A small-molecule ligand and the protein it binds are described below.
Small molecule (SMILES): CC(=O)N[C@@H]1[C@@H](O)[C@H](O)[C@@H](CO)O[C@H]1O

Sequence of chain 1.D:
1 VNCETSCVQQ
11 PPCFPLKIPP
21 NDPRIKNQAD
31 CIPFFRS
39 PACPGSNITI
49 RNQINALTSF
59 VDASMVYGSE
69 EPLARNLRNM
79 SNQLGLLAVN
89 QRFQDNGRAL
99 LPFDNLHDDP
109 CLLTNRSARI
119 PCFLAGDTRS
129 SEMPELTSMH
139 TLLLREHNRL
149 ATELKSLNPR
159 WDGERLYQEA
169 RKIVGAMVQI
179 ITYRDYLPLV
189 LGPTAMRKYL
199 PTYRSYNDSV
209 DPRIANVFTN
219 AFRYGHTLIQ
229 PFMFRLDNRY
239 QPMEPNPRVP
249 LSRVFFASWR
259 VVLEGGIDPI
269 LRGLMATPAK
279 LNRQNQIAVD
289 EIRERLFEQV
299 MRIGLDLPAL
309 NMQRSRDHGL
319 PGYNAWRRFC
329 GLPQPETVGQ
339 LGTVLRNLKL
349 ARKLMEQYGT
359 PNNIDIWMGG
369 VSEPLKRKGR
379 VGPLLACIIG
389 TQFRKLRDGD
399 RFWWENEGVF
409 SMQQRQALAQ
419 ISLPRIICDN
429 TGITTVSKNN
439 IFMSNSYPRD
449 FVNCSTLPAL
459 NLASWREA

Binding-site contacts:
Ligand atom C7 contacts residue ASN113 of chain 1.D at 3.8 Å.
Ligand atom C5 contacts residue ASN113 of chain 1.D at 3.6 Å.
Ligand atom O7 contacts residue ASN113 of chain 1.D at 4.3 Å.
Ligand atom O6 contacts residue ALA116 of chain 1.D at 3.6 Å.
Ligand atom C7 contacts residue TRP257 of chain 1.D at 4.0 Å (hydrophobic).
Ligand atom O5 contacts residue ASN113 of chain 1.D at 2.4 Å (h-bond).
Ligand atom C5 contacts residue SER115 of chain 1.D at 4.0 Å.
Ligand atom C6 contacts residue ALA116 of chain 1.D at 4.3 Å (hydrophobic).
Ligand atom C2 contacts residue ASN113 of chain 1.D at 2.4 Å.
Ligand atom C1 contacts residue SER115 of chain 1.D at 4.1 Å.
Ligand atom N2 contacts residue TRP257 of chain 1.D at 4.2 Å.
Ligand atom C3 contacts residue ASN113 of chain 1.D at 3.8 Å.
Ligand atom C4 contacts residue ASN113 of chain 1.D at 4.2 Å.
Ligand atom C1 contacts residue TRP257 of chain 1.D at 4.0 Å (hydrophobic).
Ligand atom O5 contacts residue TRP257 of chain 1.D at 3.9 Å.
Ligand atom O6 contacts residue SER115 of chain 1.D at 3.8 Å.
Ligand atom O5 contacts residue SER115 of chain 1.D at 4.2 Å.
Ligand atom C1 contacts residue ALA116 of chain 1.D at 4.3 Å (hydrophobic).
Ligand atom C1 contacts residue ASN113 of chain 1.D at 1.4 Å.
Ligand atom N2 contacts residue ASN113 of chain 1.D at 2.9 Å (h-bond).
Ligand atom O5 contacts residue ALA116 of chain 1.D at 3.6 Å.
Ligand atom C2 contacts residue TRP257 of chain 1.D at 3.7 Å (hydrophobic).
Ligand atom C6 contacts residue LEU261 of chain 1.D at 4.2 Å (hydrophobic).
Ligand atom O6 contacts residue LEU261 of chain 1.D at 4.4 Å.
Ligand atom O7 contacts residue TRP257 of chain 1.D at 3.3 Å.